A small-molecule ligand and the protein it binds are described below.
Small molecule (SMILES): CC(=O)N[C@@H]1[C@@H](O)[C@H](O)[C@@H](CO)O[C@H]1O

Binding-site contacts:
Ligand atom C5 contacts residue ASN390 of chain 3.B at 3.6 Å.
Ligand atom C1 contacts residue SER392 of chain 3.B at 4.2 Å.
Ligand atom O6 contacts residue PRO318 of chain 3.B at 2.9 Å (h-bond).
Ligand atom O5 contacts residue ASN390 of chain 3.B at 2.3 Å (h-bond).
Ligand atom C6 contacts residue PRO318 of chain 3.B at 3.8 Å (hydrophobic).
Ligand atom C2 contacts residue ASN390 of chain 3.B at 2.4 Å.
Ligand atom C6 contacts residue GLN393 of chain 3.B at 3.8 Å.
Ligand atom C3 contacts residue ASN390 of chain 3.B at 3.7 Å.
Ligand atom C5 contacts residue GLN393 of chain 3.B at 3.8 Å.
Ligand atom O6 contacts residue GLN393 of chain 3.B at 2.7 Å (h-bond).
Ligand atom C1 contacts residue ASN390 of chain 3.B at 1.4 Å.
Ligand atom C2 contacts residue GLN393 of chain 3.B at 4.5 Å.
Ligand atom C7 contacts residue ASN390 of chain 3.B at 3.4 Å.
Ligand atom O5 contacts residue SER392 of chain 3.B at 4.3 Å.
Ligand atom C1 contacts residue GLN393 of chain 3.B at 3.8 Å.
Ligand atom C5 contacts residue SER392 of chain 3.B at 4.4 Å.
Ligand atom C8 contacts residue ASN390 of chain 3.B at 4.2 Å.
Ligand atom O5 contacts residue GLN393 of chain 3.B at 2.9 Å (h-bond).
Ligand atom O7 contacts residue ASN390 of chain 3.B at 3.9 Å.
Ligand atom N2 contacts residue ASN390 of chain 3.B at 2.8 Å (h-bond).
Ligand atom C4 contacts residue ASN390 of chain 3.B at 4.2 Å.

Sequence of chain 3.B:
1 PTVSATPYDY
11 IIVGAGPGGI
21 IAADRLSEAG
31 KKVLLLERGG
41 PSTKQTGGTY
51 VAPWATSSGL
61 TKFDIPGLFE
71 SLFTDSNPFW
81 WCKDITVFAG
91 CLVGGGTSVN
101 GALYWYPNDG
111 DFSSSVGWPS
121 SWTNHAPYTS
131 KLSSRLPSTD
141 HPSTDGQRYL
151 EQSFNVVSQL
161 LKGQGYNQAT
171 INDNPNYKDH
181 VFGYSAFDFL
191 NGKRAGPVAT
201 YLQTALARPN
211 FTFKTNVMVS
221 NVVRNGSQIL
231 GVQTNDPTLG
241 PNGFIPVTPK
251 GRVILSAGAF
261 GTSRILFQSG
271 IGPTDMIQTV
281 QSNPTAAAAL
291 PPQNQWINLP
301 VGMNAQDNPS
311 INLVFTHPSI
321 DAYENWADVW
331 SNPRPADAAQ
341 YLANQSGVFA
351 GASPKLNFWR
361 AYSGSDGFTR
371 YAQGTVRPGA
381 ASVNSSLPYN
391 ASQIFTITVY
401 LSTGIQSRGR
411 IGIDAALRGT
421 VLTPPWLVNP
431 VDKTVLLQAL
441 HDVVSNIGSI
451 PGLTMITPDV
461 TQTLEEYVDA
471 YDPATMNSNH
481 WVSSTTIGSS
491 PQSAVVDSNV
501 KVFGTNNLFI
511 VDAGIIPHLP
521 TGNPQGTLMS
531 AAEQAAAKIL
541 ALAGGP